Binding-site contacts:
Ligand atom CA contacts residue GLN48 of chain 2.O at 3.5 Å.
Ligand atom CZ2 contacts residue LEU33 of chain 2.O at 3.4 Å (hydrophobic).
Ligand atom C contacts residue TYR76 of chain 2.O at 3.3 Å (hydrophobic).
Ligand atom CB contacts residue GLN35 of chain 1.O at 3.5 Å.
Ligand atom O contacts residue TYR76 of chain 2.O at 2.7 Å (h-bond).
Ligand atom CE1 contacts residue VAL69 of chain 2.O at 3.5 Å (hydrophobic).
Ligand atom CE2 contacts residue GLY34 of chain 2.O at 3.6 Å.
Ligand atom C contacts residue VAL69 of chain 2.O at 3.7 Å (hydrophobic).
Ligand atom O contacts residue HIS72 of chain 2.O at 3.3 Å.
Ligand atom O contacts residue LEU30 of chain 2.O at 3.6 Å.
Ligand atom C contacts residue TYR32 of chain 1.O at 3.7 Å (hydrophobic).
Ligand atom NE1 contacts residue GLY34 of chain 2.O at 3.5 Å.
Ligand atom N contacts residue TYR32 of chain 1.O at 3.7 Å.
Ligand atom CE1 contacts residue ILE37 of chain 2.O at 3.5 Å (hydrophobic).
Ligand atom CA contacts residue TYR76 of chain 2.O at 3.4 Å (hydrophobic).
Ligand atom CE2 contacts residue GLY34 of chain 2.O at 3.7 Å.
Ligand atom CE1 contacts residue LYS70 of chain 2.O at 3.4 Å.
Ligand atom CZ contacts residue ILE37 of chain 2.O at 3.5 Å (hydrophobic).
Ligand atom CB contacts residue GLN48 of chain 2.O at 3.4 Å.
Ligand atom CD2 contacts residue MET38 of chain 2.O at 3.3 Å (hydrophobic).
Ligand atom CB contacts residue GLN35 of chain 1.O at 3.4 Å.
Ligand atom CH2 contacts residue LEU33 of chain 2.O at 3.4 Å (hydrophobic).
Ligand atom CE2 contacts residue MET38 of chain 2.O at 3.4 Å (hydrophobic).
Ligand atom CD2 contacts residue HIS72 of chain 2.O at 3.2 Å.
Ligand atom N contacts residue GLN35 of chain 1.O at 3.6 Å (h-bond).
Ligand atom CB contacts residue TYR32 of chain 1.O at 3.4 Å (hydrophobic).
Ligand atom C contacts residue HIS72 of chain 2.O at 3.5 Å.
Ligand atom CD1 contacts residue GLN48 of chain 2.O at 3.6 Å.
Ligand atom CZ3 contacts residue ILE75 of chain 2.O at 3.7 Å (hydrophobic).
Ligand atom CE1 contacts residue VAL51 of chain 2.O at 3.7 Å (hydrophobic).
Ligand atom OG contacts residue PHE31 of chain 1.O at 3.4 Å.
Ligand atom CB contacts residue VAL69 of chain 2.O at 3.6 Å (hydrophobic).
Ligand atom CA contacts residue GLN48 of chain 2.O at 3.5 Å.
Ligand atom CB contacts residue PHE31 of chain 1.O at 3.6 Å (hydrophobic).
Ligand atom N contacts residue GLN48 of chain 2.O at 3.0 Å (h-bond).
Ligand atom NE1 contacts residue LEU30 of chain 2.O at 2.9 Å (h-bond).
Ligand atom O contacts residue PHE31 of chain 1.O at 3.7 Å.
Ligand atom N contacts residue GLN35 of chain 1.O at 2.9 Å (h-bond).
Ligand atom N contacts residue VAL69 of chain 2.O at 3.7 Å.
Ligand atom CZ2 contacts residue GLY34 of chain 2.O at 3.7 Å.

A protein and the small-molecule ligand that binds it are described below.
Small molecule (SMILES): CC(C)C[C@H](NC(=O)[C@H](C)NC(=O)[C@H](CC1=CN=C2C=CC=CC12)NC(=O)[C@H](Cc1ccc(O)cc1)NC(=O)[C@H](CCC(=O)O)NC(=O)[C@H](C)NC(=O)[C@H](Cc1ccccc1)NC(=O)[C@H](CO)NC(=O)[C@@H](N)[C@@H](C)O)C(=O)N[C@@H](CC(C)C)C(=O)N[C@H](C=O)CO

Sequence of chain 2.O:
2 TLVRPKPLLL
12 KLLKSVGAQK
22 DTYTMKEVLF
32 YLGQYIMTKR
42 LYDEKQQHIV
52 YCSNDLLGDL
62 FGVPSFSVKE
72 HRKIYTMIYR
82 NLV

Sequence of chain 1.O:
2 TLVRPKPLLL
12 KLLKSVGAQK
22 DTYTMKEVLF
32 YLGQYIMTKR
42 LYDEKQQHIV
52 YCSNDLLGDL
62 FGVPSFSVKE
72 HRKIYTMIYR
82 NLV